Sequence of chain 1.C:
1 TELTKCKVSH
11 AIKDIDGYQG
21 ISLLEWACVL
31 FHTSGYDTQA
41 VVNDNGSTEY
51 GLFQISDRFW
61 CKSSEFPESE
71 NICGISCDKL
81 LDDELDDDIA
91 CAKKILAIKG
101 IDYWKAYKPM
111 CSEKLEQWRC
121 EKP

Sequence of chain 1.D:
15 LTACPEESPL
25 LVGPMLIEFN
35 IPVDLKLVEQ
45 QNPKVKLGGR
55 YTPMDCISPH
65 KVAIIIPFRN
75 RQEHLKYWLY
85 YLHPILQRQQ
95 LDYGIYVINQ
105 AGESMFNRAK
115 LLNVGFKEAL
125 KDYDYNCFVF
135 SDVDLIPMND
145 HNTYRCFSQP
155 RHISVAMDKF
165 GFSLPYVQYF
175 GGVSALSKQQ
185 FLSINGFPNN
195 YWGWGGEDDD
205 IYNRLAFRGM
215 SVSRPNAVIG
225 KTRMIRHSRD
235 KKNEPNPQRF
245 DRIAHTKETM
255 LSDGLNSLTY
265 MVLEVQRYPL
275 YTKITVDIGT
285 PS

Binding-site contacts:
Ligand atom O3 contacts residue ASP202 of chain 1.D at 2.6 Å (salt-bridge).
Ligand atom C3 contacts residue ASP202 of chain 1.D at 3.3 Å.
Ligand atom C7 contacts residue ARG243 of chain 1.D at 3.7 Å.
Ligand atom C6 contacts residue TYR173 of chain 1.D at 3.8 Å (hydrophobic).
Ligand atom C3 contacts residue ASP203 of chain 1.D at 3.6 Å.
Ligand atom O6 contacts residue PHE164 of chain 1.D at 3.8 Å.
Ligand atom C7 contacts residue GLY200 of chain 1.D at 3.4 Å.
Ligand atom O5 contacts residue TYR170 of chain 1.D at 4.0 Å.
Ligand atom C8 contacts residue ARG243 of chain 1.D at 3.9 Å.
Ligand atom O7 contacts residue TRP198 of chain 1.D at 3.8 Å.
Ligand atom C5 contacts residue TYR170 of chain 1.D at 3.7 Å (hydrophobic).
Ligand atom C8 contacts residue ASP203 of chain 1.D at 3.3 Å.
Ligand atom C6 contacts residue PHE164 of chain 1.D at 3.6 Å (hydrophobic).
Ligand atom C8 contacts residue ILE247 of chain 1.D at 4.1 Å (hydrophobic).
Ligand atom O7 contacts residue GLY199 of chain 1.D at 3.9 Å.
Ligand atom C3 contacts residue GLY200 of chain 1.D at 4.0 Å.
Ligand atom O6 contacts residue TRP198 of chain 1.D at 3.6 Å.
Ligand atom C5 contacts residue TYR173 of chain 1.D at 3.9 Å (hydrophobic).
Ligand atom O7 contacts residue GLY200 of chain 1.D at 3.7 Å.
Ligand atom C4 contacts residue TRP198 of chain 1.D at 3.9 Å (hydrophobic).
Ligand atom O3 contacts residue GLY199 of chain 1.D at 3.4 Å.
Ligand atom C8 contacts residue GLY200 of chain 1.D at 3.5 Å.
Ligand atom O3 contacts residue GLY200 of chain 1.D at 2.8 Å (h-bond).
Ligand atom C1 contacts residue TYR170 of chain 1.D at 3.5 Å (hydrophobic).
Ligand atom N2 contacts residue GLY200 of chain 1.D at 3.5 Å (h-bond).
Ligand atom O4 contacts residue ASP202 of chain 1.D at 2.5 Å (salt-bridge).
Ligand atom O7 contacts residue ARG243 of chain 1.D at 2.8 Å (salt-bridge).
Ligand atom O1 contacts residue PHE31 of chain 1.C at 3.9 Å.
Ligand atom C3 contacts residue TYR170 of chain 1.D at 3.8 Å (hydrophobic).
Ligand atom O1 contacts residue HIS32 of chain 1.C at 2.9 Å.
Ligand atom C1 contacts residue HIS32 of chain 1.C at 3.6 Å.
Ligand atom O3 contacts residue ASP203 of chain 1.D at 3.8 Å.
Ligand atom C8 contacts residue PHE244 of chain 1.D at 3.7 Å (hydrophobic).
Ligand atom O4 contacts residue TYR173 of chain 1.D at 3.4 Å.
Ligand atom C2 contacts residue ASP203 of chain 1.D at 3.7 Å.
Ligand atom O5 contacts residue PHE31 of chain 1.C at 3.7 Å.
Ligand atom N2 contacts residue ASP203 of chain 1.D at 2.7 Å (salt-bridge).
Ligand atom C2 contacts residue TRP198 of chain 1.D at 3.9 Å (hydrophobic).
Ligand atom C7 contacts residue ASP203 of chain 1.D at 3.5 Å.
Ligand atom C4 contacts residue ASP202 of chain 1.D at 3.5 Å.

The small molecule below binds the protein below.
Small molecule (SMILES): CC(=O)N[C@@H]1[C@@H](O)[C@H](O)[C@@H](CO)O[C@H]1O